Sequence of chain 2.F:
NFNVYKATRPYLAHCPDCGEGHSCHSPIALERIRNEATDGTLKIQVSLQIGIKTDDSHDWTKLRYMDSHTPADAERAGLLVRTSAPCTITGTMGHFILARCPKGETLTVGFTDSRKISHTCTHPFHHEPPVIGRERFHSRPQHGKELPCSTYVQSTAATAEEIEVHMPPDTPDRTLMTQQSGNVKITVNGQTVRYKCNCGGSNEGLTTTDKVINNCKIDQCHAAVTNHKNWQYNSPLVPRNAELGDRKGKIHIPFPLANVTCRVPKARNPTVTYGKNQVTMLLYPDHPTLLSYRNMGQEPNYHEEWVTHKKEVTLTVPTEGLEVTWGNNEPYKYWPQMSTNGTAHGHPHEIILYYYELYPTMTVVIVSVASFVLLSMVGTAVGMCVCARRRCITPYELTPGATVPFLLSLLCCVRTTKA

Sequence of chain 2.E:
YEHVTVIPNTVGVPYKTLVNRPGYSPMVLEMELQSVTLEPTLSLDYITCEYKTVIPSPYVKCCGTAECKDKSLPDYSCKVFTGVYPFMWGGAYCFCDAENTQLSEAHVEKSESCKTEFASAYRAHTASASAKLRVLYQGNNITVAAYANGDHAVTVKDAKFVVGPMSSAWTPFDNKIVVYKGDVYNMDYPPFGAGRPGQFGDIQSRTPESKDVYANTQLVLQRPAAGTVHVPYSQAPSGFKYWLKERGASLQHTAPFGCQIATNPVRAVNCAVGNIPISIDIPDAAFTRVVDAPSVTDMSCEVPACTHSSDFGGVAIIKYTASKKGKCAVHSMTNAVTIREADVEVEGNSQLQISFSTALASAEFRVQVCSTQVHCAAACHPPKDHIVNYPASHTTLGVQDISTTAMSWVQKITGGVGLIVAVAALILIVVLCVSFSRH

Binding-site contacts:
Ligand atom C2 contacts residue ASN259 of chain 2.F at 2.4 Å.
Ligand atom O5 contacts residue ASN259 of chain 2.F at 2.4 Å (h-bond).
Ligand atom O7 contacts residue LYS181 of chain 2.E at 3.9 Å.
Ligand atom O6 contacts residue THR116 of chain 2.E at 3.5 Å.
Ligand atom C8 contacts residue ASN259 of chain 2.F at 4.4 Å.
Ligand atom O6 contacts residue LYS115 of chain 2.E at 4.4 Å.
Ligand atom C4 contacts residue ASN259 of chain 2.F at 4.2 Å.
Ligand atom C1 contacts residue ASN259 of chain 2.F at 1.4 Å.
Ligand atom O7 contacts residue ASN259 of chain 2.F at 2.9 Å (h-bond).
Ligand atom O5 contacts residue THR116 of chain 2.E at 4.0 Å.
Ligand atom N2 contacts residue ASN259 of chain 2.F at 2.9 Å (h-bond).
Ligand atom C8 contacts residue LYS181 of chain 2.E at 4.1 Å.
Ligand atom C7 contacts residue ASN259 of chain 2.F at 3.1 Å.
Ligand atom C5 contacts residue ASN259 of chain 2.F at 3.7 Å.
Ligand atom C3 contacts residue ASN259 of chain 2.F at 3.8 Å.

This small molecule binds to this protein.
Small molecule (SMILES): CC(=O)N[C@@H]1[C@@H](O)[C@H](O)[C@@H](CO)O[C@H]1O